Sequence of chain 1.C:
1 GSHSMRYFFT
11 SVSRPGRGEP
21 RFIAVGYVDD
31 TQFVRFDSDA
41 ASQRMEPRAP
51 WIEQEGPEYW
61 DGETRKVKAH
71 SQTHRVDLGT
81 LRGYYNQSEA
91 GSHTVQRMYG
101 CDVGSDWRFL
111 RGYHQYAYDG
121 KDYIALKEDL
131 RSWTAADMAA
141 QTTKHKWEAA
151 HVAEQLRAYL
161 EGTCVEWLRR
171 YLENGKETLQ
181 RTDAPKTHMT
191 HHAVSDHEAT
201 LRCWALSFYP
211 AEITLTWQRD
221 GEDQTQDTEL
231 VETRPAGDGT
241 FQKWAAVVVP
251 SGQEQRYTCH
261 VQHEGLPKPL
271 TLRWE

Binding-site contacts:
Ligand atom OE1 contacts residue LEU156 of chain 1.C at 3.6 Å.
Ligand atom CA contacts residue TYR171 of chain 1.C at 3.4 Å (hydrophobic).
Ligand atom CD1 contacts residue TYR99 of chain 1.C at 3.2 Å (hydrophobic).
Ligand atom N contacts residue TYR7 of chain 1.C at 3.5 Å (h-bond).
Ligand atom CG contacts residue HIS70 of chain 1.C at 3.5 Å.
Ligand atom N contacts residue TRP167 of chain 1.C at 3.5 Å.
Ligand atom OXT contacts residue THR80 of chain 1.C at 3.5 Å.
Ligand atom O contacts residue THR143 of chain 1.C at 2.6 Å (h-bond).
Ligand atom NE2 contacts residue GLN155 of chain 1.C at 3.3 Å (h-bond).
Ligand atom N contacts residue ASP77 of chain 1.C at 2.9 Å (salt-bridge).
Ligand atom C contacts residue TYR7 of chain 1.C at 3.3 Å (hydrophobic).
Ligand atom N contacts residue TYR99 of chain 1.C at 3.1 Å (h-bond).
Ligand atom O contacts residue LYS66 of chain 1.C at 3.1 Å (salt-bridge).
Ligand atom O contacts residue TRP147 of chain 1.C at 2.7 Å (h-bond).
Ligand atom CD2 contacts residue TRP147 of chain 1.C at 3.5 Å (hydrophobic).
Ligand atom O contacts residue HIS70 of chain 1.C at 3.5 Å (h-bond).
Ligand atom CG1 contacts residue TRP147 of chain 1.C at 3.3 Å (hydrophobic).
Ligand atom CB contacts residue ARG97 of chain 1.C at 3.3 Å.
Ligand atom CA contacts residue GLU63 of chain 1.C at 3.5 Å.
Ligand atom CD2 contacts residue TYR116 of chain 1.C at 3.6 Å (hydrophobic).
Ligand atom O contacts residue THR73 of chain 1.C at 3.2 Å.
Ligand atom CG contacts residue TRP167 of chain 1.C at 3.6 Å (hydrophobic).
Ligand atom N contacts residue TYR171 of chain 1.C at 2.9 Å (h-bond).
Ligand atom CG contacts residue ASP77 of chain 1.C at 3.5 Å.
Ligand atom N contacts residue TYR7 of chain 1.C at 3.5 Å (h-bond).
Ligand atom N contacts residue GLU63 of chain 1.C at 2.9 Å (salt-bridge).
Ligand atom CB contacts residue GLU63 of chain 1.C at 3.2 Å.
Ligand atom CD2 contacts residue VAL67 of chain 1.C at 3.5 Å (hydrophobic).
Ligand atom CA contacts residue TYR7 of chain 1.C at 3.1 Å (hydrophobic).
Ligand atom NE2 contacts residue VAL152 of chain 1.C at 3.6 Å.
Ligand atom C contacts residue LYS66 of chain 1.C at 3.5 Å.
Ligand atom CA contacts residue TYR159 of chain 1.C at 3.6 Å (hydrophobic).
Ligand atom NZ contacts residue TRP167 of chain 1.C at 3.4 Å.
Ligand atom CB contacts residue ASP77 of chain 1.C at 3.5 Å.
Ligand atom CD2 contacts residue THR73 of chain 1.C at 3.5 Å.
Ligand atom CE contacts residue GLU63 of chain 1.C at 3.5 Å.
Ligand atom CB contacts residue GLU63 of chain 1.C at 3.4 Å.
Ligand atom O contacts residue TYR159 of chain 1.C at 2.7 Å (h-bond).
Ligand atom CD contacts residue TRP167 of chain 1.C at 3.5 Å (hydrophobic).
Ligand atom O contacts residue TYR84 of chain 1.C at 3.1 Å (h-bond).

This small molecule binds to this protein.
Small molecule (SMILES): CC(C)C[C@H](NC(=O)[C@H](CC(C)C)NC(=O)[C@@H](NC(=O)[C@H](CC(C)C)NC(=O)[C@H](CCC(N)=O)NC(=O)[C@H](Cc1cnc[nH]1)NC(=O)[C@H](CO)NC(=O)[C@H](CC(C)C)NC(=O)[C@@H](N)CCCCN)C(C)C)C(=O)O